Sequence of chain 1.A:
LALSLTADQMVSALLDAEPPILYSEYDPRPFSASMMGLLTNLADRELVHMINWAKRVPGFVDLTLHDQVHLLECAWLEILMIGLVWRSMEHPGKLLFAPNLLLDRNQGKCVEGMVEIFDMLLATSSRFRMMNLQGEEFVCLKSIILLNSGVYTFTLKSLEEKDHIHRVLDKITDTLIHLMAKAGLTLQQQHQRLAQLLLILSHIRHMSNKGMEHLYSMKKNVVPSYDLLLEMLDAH

A protein and the small-molecule ligand that binds it are described below.
Small molecule (SMILES): O=C(c1ccc(OCCN2CCCCC2)cc1)c1c(-c2ccc(O)cc2)sc2cc(O)ccc12

Binding-site contacts:
Ligand atom O3 contacts residue ARG98 of chain 1.A at 3.0 Å (salt-bridge).
Ligand atom C24 contacts residue ASP55 of chain 1.A at 3.7 Å.
Ligand atom C10 contacts residue ILE128 of chain 1.A at 3.6 Å (hydrophobic).
Ligand atom N26 contacts residue ASP55 of chain 1.A at 2.7 Å (salt-bridge).
Ligand atom C1 contacts residue LEU50 of chain 1.A at 3.9 Å (hydrophobic).
Ligand atom C3 contacts residue GLU57 of chain 1.A at 3.2 Å.
Ligand atom C31 contacts residue ASP55 of chain 1.A at 3.3 Å.
Ligand atom C31 contacts residue VAL237 of chain 1.A at 3.5 Å (hydrophobic).
Ligand atom C4 contacts residue LEU91 of chain 1.A at 3.7 Å (hydrophobic).
Ligand atom C11 contacts residue HIS228 of chain 1.A at 3.6 Å.
Ligand atom C30 contacts residue ASP55 of chain 1.A at 3.3 Å.
Ligand atom C5 contacts residue PHE108 of chain 1.A at 3.7 Å (hydrophobic).
Ligand atom C30 contacts residue LEU58 of chain 1.A at 3.9 Å (hydrophobic).
Ligand atom C29 contacts residue LEU58 of chain 1.A at 3.8 Å (hydrophobic).
Ligand atom C1 contacts residue ALA54 of chain 1.A at 3.8 Å (hydrophobic).
Ligand atom C12 contacts residue HIS228 of chain 1.A at 3.8 Å.
Ligand atom S6 contacts residue LEU95 of chain 1.A at 3.7 Å.
Ligand atom C21 contacts residue ALA54 of chain 1.A at 3.6 Å (hydrophobic).
Ligand atom C24 contacts residue CME234 of chain 1.A at 3.9 Å.
Ligand atom C27 contacts residue ASP55 of chain 1.A at 3.4 Å.
Ligand atom C27 contacts residue VAL237 of chain 1.A at 3.8 Å (hydrophobic).
Ligand atom C2 contacts residue GLU57 of chain 1.A at 3.1 Å.
Ligand atom N26 contacts residue VAL237 of chain 1.A at 3.7 Å.
Ligand atom O3 contacts residue GLU57 of chain 1.A at 2.5 Å (salt-bridge).
Ligand atom C9 contacts residue LEU132 of chain 1.A at 3.9 Å (hydrophobic).
Ligand atom C14 contacts residue PHE108 of chain 1.A at 3.9 Å (hydrophobic).
Ligand atom C24 contacts residue THR51 of chain 1.A at 3.7 Å.
Ligand atom C28 contacts residue ASP55 of chain 1.A at 3.5 Å.
Ligand atom C25 contacts residue VAL237 of chain 1.A at 3.2 Å (hydrophobic).
Ligand atom C29 contacts residue PRO239 of chain 1.A at 3.8 Å (hydrophobic).
Ligand atom C20 contacts residue ALA54 of chain 1.A at 3.8 Å (hydrophobic).
Ligand atom C19 contacts residue THR51 of chain 1.A at 3.6 Å.
Ligand atom O11 contacts residue HIS228 of chain 1.A at 2.7 Å (h-bond).
Ligand atom C18 contacts residue MET47 of chain 1.A at 3.8 Å (hydrophobic).
Ligand atom S6 contacts residue PHE108 of chain 1.A at 3.9 Å.
Ligand atom C25 contacts residue ASP55 of chain 1.A at 3.7 Å.
Ligand atom C31 contacts residue TRP87 of chain 1.A at 3.8 Å (hydrophobic).
Ligand atom C21 contacts residue LEU229 of chain 1.A at 3.9 Å (hydrophobic).
Ligand atom O16 contacts residue LEU50 of chain 1.A at 3.4 Å.
Ligand atom O11 contacts residue ILE128 of chain 1.A at 3.2 Å.